A small-molecule ligand and the protein it binds are described below.
Small molecule (SMILES): CC(=O)N[C@H]1[C@H](O[C@H]2[C@H](O)[C@@H](NC(C)=O)CO[C@@H]2CO[C@@H]2O[C@@H](C)[C@@H](O)[C@@H](O)[C@@H]2O)O[C@H](CO)[C@@H](O)[C@@H]1O

Sequence of chain 37.B:
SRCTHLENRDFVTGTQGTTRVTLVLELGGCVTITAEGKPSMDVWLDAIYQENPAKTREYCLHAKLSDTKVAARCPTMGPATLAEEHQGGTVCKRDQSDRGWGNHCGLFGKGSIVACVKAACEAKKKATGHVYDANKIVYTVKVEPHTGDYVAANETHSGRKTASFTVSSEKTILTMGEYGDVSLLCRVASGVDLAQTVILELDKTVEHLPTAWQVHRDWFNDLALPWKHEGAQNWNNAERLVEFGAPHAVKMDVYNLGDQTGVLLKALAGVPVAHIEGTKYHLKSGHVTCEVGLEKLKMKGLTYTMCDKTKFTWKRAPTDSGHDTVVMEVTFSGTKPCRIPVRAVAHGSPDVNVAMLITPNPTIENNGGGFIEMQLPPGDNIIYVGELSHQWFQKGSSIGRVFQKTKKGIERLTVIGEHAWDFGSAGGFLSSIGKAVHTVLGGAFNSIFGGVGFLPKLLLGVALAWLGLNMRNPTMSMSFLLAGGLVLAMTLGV

Sequence of chain 37.A:
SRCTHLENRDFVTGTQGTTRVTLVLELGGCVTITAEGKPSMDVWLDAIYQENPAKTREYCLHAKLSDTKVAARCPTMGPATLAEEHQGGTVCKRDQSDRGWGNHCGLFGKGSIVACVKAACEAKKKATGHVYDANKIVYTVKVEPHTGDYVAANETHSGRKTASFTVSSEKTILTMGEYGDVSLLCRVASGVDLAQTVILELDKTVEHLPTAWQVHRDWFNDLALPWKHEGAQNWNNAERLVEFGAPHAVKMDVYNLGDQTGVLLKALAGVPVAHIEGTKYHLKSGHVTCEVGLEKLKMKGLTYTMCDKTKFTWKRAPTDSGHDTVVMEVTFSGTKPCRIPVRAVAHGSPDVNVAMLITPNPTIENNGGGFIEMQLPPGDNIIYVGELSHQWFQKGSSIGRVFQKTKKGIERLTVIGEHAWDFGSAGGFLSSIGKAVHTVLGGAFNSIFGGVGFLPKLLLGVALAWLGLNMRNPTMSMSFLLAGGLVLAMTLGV

Binding-site contacts:
Ligand atom C3 contacts residue ASN154 of chain 37.B at 3.8 Å.
Ligand atom O5 contacts residue ASN154 of chain 37.B at 2.4 Å (h-bond).
Ligand atom O7 contacts residue ASN154 of chain 37.B at 3.3 Å (h-bond).
Ligand atom C5 contacts residue HIS104 of chain 37.A at 3.1 Å.
Ligand atom C8 contacts residue HIS104 of chain 37.A at 4.0 Å.
Ligand atom N2 contacts residue ASN154 of chain 37.B at 2.9 Å (h-bond).
Ligand atom C1 contacts residue ASN154 of chain 37.B at 1.4 Å.
Ligand atom C4 contacts residue ASN154 of chain 37.B at 4.2 Å.
Ligand atom C8 contacts residue ASN154 of chain 37.B at 3.4 Å.
Ligand atom C5 contacts residue ASN154 of chain 37.B at 3.7 Å.
Ligand atom C6 contacts residue HIS104 of chain 37.A at 3.2 Å.
Ligand atom C4 contacts residue HIS104 of chain 37.A at 4.4 Å.
Ligand atom C2 contacts residue ASN154 of chain 37.B at 2.4 Å.
Ligand atom C7 contacts residue ASN154 of chain 37.B at 3.3 Å.
Ligand atom O5 contacts residue HIS104 of chain 37.A at 3.0 Å (h-bond).
Ligand atom C1 contacts residue HIS104 of chain 37.A at 3.2 Å.